Binding-site contacts:
Ligand atom C6 contacts residue THR227 of chain 1.C at 3.7 Å.
Ligand atom C6 contacts residue THR99 of chain 1.C at 3.7 Å.
Ligand atom C3 contacts residue ASN225 of chain 1.C at 3.8 Å.
Ligand atom O5 contacts residue THR99 of chain 1.C at 3.3 Å.
Ligand atom C5 contacts residue ASN225 of chain 1.C at 3.6 Å.
Ligand atom C2 contacts residue ASN225 of chain 1.C at 2.5 Å.
Ligand atom O6 contacts residue THR227 of chain 1.C at 2.6 Å (h-bond).
Ligand atom C8 contacts residue ASN451 of chain 1.B at 4.2 Å.
Ligand atom C1 contacts residue THR227 of chain 1.C at 3.6 Å.
Ligand atom C5 contacts residue THR99 of chain 1.C at 4.2 Å.
Ligand atom C5 contacts residue THR227 of chain 1.C at 3.6 Å.
Ligand atom O5 contacts residue ASN225 of chain 1.C at 2.3 Å (h-bond).
Ligand atom O7 contacts residue ARG448 of chain 1.B at 2.4 Å (salt-bridge).
Ligand atom C1 contacts residue THR99 of chain 1.C at 4.1 Å.
Ligand atom O5 contacts residue THR227 of chain 1.C at 3.6 Å.
Ligand atom C7 contacts residue SER450 of chain 1.B at 4.0 Å.
Ligand atom C7 contacts residue ASN225 of chain 1.C at 3.4 Å.
Ligand atom C8 contacts residue SER450 of chain 1.B at 3.9 Å.
Ligand atom C8 contacts residue ARG448 of chain 1.B at 3.9 Å.
Ligand atom C4 contacts residue ASN225 of chain 1.C at 4.2 Å.
Ligand atom C1 contacts residue ASN225 of chain 1.C at 1.4 Å.
Ligand atom C7 contacts residue ARG448 of chain 1.B at 3.4 Å.
Ligand atom O6 contacts residue THR99 of chain 1.C at 3.4 Å.
Ligand atom O7 contacts residue ASN225 of chain 1.C at 3.5 Å (h-bond).
Ligand atom N2 contacts residue ASN225 of chain 1.C at 3.0 Å (h-bond).
Ligand atom O7 contacts residue SER450 of chain 1.B at 4.0 Å.

Sequence of chain 1.B:
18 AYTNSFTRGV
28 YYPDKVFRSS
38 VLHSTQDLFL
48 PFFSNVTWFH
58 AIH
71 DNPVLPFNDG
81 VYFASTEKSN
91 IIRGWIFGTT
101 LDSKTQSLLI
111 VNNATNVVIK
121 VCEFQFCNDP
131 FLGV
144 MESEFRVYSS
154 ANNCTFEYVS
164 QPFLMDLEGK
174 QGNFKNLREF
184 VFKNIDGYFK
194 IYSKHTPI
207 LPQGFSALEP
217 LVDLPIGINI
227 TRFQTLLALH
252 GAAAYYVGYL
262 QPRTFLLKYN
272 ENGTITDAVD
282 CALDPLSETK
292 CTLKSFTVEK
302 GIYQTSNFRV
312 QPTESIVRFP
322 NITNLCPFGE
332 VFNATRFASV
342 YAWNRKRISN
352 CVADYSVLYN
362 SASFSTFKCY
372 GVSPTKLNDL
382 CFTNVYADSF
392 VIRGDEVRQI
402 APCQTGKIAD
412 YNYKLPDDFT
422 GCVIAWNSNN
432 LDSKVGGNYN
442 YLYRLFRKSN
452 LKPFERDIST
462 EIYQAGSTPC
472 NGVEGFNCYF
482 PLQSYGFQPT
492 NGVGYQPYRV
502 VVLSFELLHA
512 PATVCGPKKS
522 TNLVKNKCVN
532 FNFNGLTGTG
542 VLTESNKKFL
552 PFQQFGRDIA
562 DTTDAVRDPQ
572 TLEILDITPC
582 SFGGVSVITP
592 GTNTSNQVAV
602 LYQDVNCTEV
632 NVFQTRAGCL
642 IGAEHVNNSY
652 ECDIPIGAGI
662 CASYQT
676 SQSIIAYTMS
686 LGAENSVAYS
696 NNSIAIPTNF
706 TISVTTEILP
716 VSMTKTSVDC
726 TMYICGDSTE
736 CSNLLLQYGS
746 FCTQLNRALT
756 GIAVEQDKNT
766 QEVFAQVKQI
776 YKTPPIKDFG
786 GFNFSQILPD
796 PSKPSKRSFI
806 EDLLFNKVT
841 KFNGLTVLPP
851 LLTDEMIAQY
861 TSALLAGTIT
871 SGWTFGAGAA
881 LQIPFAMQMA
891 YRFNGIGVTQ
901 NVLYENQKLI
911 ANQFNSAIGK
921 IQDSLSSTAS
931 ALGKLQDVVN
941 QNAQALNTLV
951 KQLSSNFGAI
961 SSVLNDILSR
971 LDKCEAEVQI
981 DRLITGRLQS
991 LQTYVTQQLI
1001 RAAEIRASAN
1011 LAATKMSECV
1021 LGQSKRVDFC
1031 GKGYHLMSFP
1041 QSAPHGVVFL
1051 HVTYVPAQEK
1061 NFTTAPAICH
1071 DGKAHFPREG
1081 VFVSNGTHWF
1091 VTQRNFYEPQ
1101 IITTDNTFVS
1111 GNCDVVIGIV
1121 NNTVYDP

This protein binds this small molecule.
Small molecule (SMILES): CC(=O)N[C@H]1[C@H](O[C@H]2[C@H](O)[C@@H](NC(C)=O)CO[C@@H]2CO)O[C@H](CO)[C@@H](O)[C@@H]1O

Sequence of chain 1.C:
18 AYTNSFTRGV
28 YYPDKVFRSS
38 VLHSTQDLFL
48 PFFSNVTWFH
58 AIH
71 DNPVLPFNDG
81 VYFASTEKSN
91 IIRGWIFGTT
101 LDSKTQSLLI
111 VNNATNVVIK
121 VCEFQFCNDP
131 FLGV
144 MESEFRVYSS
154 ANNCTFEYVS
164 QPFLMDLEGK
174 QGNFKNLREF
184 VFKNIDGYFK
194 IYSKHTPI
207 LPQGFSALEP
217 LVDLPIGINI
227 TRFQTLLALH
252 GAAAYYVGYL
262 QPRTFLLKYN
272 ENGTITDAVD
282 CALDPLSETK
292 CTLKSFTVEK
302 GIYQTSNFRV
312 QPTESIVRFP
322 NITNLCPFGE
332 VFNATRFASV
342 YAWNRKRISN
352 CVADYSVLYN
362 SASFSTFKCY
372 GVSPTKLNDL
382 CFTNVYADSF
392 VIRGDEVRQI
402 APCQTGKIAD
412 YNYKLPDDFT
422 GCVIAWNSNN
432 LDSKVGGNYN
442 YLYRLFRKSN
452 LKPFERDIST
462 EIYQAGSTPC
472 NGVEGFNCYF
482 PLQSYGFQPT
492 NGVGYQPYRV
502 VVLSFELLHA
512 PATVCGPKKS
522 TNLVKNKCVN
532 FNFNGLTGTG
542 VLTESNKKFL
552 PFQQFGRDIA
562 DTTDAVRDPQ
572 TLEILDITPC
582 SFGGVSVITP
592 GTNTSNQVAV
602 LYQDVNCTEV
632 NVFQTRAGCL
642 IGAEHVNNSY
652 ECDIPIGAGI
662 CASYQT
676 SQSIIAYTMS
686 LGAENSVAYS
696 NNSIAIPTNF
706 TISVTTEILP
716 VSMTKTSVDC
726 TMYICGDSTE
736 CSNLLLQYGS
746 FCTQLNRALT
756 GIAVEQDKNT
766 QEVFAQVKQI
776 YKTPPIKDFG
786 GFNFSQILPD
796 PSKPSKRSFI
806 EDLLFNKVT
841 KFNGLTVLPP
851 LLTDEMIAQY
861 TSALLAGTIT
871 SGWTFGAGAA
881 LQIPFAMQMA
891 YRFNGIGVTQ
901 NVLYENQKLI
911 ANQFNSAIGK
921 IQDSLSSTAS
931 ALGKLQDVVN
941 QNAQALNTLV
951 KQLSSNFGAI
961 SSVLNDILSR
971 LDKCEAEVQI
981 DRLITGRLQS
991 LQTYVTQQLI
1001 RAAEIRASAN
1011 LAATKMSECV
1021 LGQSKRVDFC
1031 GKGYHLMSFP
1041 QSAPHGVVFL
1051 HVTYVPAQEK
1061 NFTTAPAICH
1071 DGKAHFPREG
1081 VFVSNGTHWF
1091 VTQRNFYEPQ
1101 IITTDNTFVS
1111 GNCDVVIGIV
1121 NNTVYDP